Sequence of chain 1.N:
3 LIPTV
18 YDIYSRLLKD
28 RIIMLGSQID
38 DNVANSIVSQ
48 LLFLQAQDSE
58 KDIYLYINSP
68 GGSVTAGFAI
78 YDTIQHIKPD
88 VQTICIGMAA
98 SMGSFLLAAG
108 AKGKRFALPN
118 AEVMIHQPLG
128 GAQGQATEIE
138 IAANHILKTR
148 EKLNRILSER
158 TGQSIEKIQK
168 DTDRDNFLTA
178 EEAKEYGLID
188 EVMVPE

Sequence of chain 1.M:
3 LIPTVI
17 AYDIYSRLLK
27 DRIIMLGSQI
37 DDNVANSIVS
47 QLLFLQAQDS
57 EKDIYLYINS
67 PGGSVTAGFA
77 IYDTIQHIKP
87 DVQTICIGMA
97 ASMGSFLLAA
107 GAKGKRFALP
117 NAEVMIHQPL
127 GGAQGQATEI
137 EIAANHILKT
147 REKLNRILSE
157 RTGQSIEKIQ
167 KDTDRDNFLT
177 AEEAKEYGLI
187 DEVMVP

Binding-site contacts:
Ligand atom F1 contacts residue THR80 of chain 1.N at 3.2 Å.
Ligand atom F2 contacts residue ILE93 of chain 1.M at 3.8 Å.
Ligand atom N contacts residue TYR63 of chain 1.M at 3.2 Å (h-bond).
Ligand atom CE1 contacts residue THR80 of chain 1.N at 3.9 Å.
Ligand atom F2 contacts residue TYR63 of chain 1.M at 3.0 Å.
Ligand atom C7 contacts residue ARG23 of chain 1.M at 3.7 Å.
Ligand atom CD2 contacts residue TYR63 of chain 1.M at 3.4 Å (hydrophobic).
Ligand atom C7 contacts residue LEU24 of chain 1.M at 3.6 Å (hydrophobic).
Ligand atom CD1 contacts residue HIS83 of chain 1.N at 3.6 Å.
Ligand atom CZ contacts residue THR80 of chain 1.N at 3.4 Å.
Ligand atom CA contacts residue TYR61 of chain 1.M at 3.5 Å (hydrophobic).
Ligand atom O contacts residue TYR63 of chain 1.M at 2.9 Å (h-bond).
Ligand atom CA contacts residue GLN89 of chain 1.M at 3.6 Å.
Ligand atom N contacts residue TYR61 of chain 1.M at 3.4 Å.
Ligand atom CB contacts residue GLN89 of chain 1.M at 3.0 Å.
Ligand atom F1 contacts residue LEU115 of chain 1.M at 3.7 Å.
Ligand atom C2 contacts residue TYR63 of chain 1.M at 3.5 Å (hydrophobic).
Ligand atom CD contacts residue PHE113 of chain 1.M at 3.5 Å (hydrophobic).
Ligand atom F2 contacts residue VAL45 of chain 1.N at 3.7 Å.
Ligand atom CB contacts residue TYR61 of chain 1.M at 3.6 Å (hydrophobic).
Ligand atom CD contacts residue TYR63 of chain 1.M at 3.8 Å (hydrophobic).
Ligand atom CE2 contacts residue TYR63 of chain 1.M at 3.7 Å (hydrophobic).
Ligand atom CB contacts residue ILE91 of chain 1.M at 3.5 Å (hydrophobic).
Ligand atom O2 contacts residue GLN52 of chain 1.N at 3.5 Å (h-bond).
Ligand atom F1 contacts residue HIS83 of chain 1.N at 3.3 Å.
Ligand atom C6 contacts residue ASP27 of chain 1.M at 2.9 Å.
Ligand atom CE2 contacts residue LEU49 of chain 1.N at 3.6 Å (hydrophobic).
Ligand atom C5 contacts residue LEU49 of chain 1.N at 3.8 Å (hydrophobic).
Ligand atom C contacts residue TYR61 of chain 1.M at 3.2 Å (hydrophobic).
Ligand atom CB contacts residue MET190 of chain 1.M at 3.6 Å (hydrophobic).
Ligand atom CB contacts residue TYR61 of chain 1.M at 3.4 Å (hydrophobic).
Ligand atom F2 contacts residue LEU49 of chain 1.N at 3.4 Å.
Ligand atom C7 contacts residue ASP27 of chain 1.M at 3.0 Å.
Ligand atom C1 contacts residue LEU49 of chain 1.N at 3.9 Å (hydrophobic).
Ligand atom O contacts residue ILE91 of chain 1.M at 3.5 Å.
Ligand atom O contacts residue TYR61 of chain 1.M at 3.4 Å.
Ligand atom CA contacts residue TYR61 of chain 1.M at 3.3 Å (hydrophobic).
Ligand atom CE contacts residue ASP27 of chain 1.M at 3.4 Å.
Ligand atom C4 contacts residue ILE29 of chain 1.M at 3.2 Å (hydrophobic).
Ligand atom O contacts residue GLN89 of chain 1.M at 3.8 Å.

This small molecule binds to this protein.
Small molecule (SMILES): CCCC/C=C/C(=O)N[C@@H](Cc1cc(F)cc(F)c1)C(=O)N[C@H]1COC(=O)[C@@H]2C[C@@H](C)CN2C(=O)[C@H](C)NC(=O)[C@@H]2CCCCN2C(=O)[C@@H]2CCCN2C1=O